Sequence of chain 1.B:
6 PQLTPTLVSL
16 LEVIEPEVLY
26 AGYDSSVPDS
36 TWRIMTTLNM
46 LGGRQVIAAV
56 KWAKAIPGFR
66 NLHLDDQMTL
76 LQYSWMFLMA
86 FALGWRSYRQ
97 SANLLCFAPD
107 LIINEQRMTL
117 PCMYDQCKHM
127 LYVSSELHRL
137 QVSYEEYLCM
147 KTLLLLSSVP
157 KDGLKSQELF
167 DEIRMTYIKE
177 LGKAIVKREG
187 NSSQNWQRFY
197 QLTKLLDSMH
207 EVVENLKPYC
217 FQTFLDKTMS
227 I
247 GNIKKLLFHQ

Sequence of chain 2.B:
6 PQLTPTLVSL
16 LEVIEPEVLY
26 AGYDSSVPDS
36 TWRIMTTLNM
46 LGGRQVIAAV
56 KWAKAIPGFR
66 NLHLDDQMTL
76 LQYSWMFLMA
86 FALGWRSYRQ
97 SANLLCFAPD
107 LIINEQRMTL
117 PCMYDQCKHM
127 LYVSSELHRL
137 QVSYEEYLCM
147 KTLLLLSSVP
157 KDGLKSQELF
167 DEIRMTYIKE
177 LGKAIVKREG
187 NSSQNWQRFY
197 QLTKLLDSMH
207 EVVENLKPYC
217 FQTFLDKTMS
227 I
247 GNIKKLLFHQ

A protein and the small-molecule ligand that binds it are described below.
Small molecule (SMILES): CC#C[C@]1(O)CC[C@H]2[C@@H]3CCC4=CC(=O)CCC4=C3[C@@H](c3ccc(N(C)C)cc3)C[C@@]21C

Binding-site contacts:
Ligand atom O30 contacts residue GLN50 of chain 2.B at 2.9 Å (h-bond).
Ligand atom C32 contacts residue GLN122 of chain 2.B at 3.9 Å.
Ligand atom C32 contacts residue LEU43 of chain 2.B at 3.6 Å (hydrophobic).
Ligand atom O30 contacts residue ARG91 of chain 2.B at 2.8 Å (salt-bridge).
Ligand atom C30 contacts residue MET40 of chain 2.B at 4.0 Å (hydrophobic).
Ligand atom C3 contacts residue MET84 of chain 2.B at 3.9 Å (hydrophobic).
Ligand atom C32 contacts residue MET126 of chain 2.B at 3.9 Å (hydrophobic).
Ligand atom O3 contacts residue GLN122 of chain 2.B at 2.8 Å (h-bond).
Ligand atom C2 contacts residue PHE103 of chain 2.B at 3.8 Å (hydrophobic).
Ligand atom C18 contacts residue LEU43 of chain 2.B at 3.9 Å (hydrophobic).
Ligand atom C6 contacts residue PHE103 of chain 2.B at 3.9 Å (hydrophobic).
Ligand atom C17 contacts residue GLN122 of chain 2.B at 3.6 Å.
Ligand atom C26 contacts residue MET84 of chain 2.B at 3.9 Å (hydrophobic).
Ligand atom C25 contacts residue TRP80 of chain 2.B at 3.3 Å (hydrophobic).
Ligand atom C15 contacts residue LEU212 of chain 2.B at 3.9 Å (hydrophobic).
Ligand atom C1 contacts residue GLN50 of chain 2.B at 3.4 Å.
Ligand atom C30 contacts residue MET126 of chain 2.B at 3.8 Å (hydrophobic).
Ligand atom C26 contacts residue TRP80 of chain 2.B at 3.8 Å (hydrophobic).
Ligand atom C2 contacts residue GLN50 of chain 2.B at 3.0 Å.
Ligand atom C30 contacts residue GLN122 of chain 2.B at 3.8 Å.
Ligand atom C16 contacts residue LEU212 of chain 2.B at 3.9 Å (hydrophobic).
Ligand atom C31 contacts residue GLN122 of chain 2.B at 3.6 Å.
Ligand atom C14 contacts residue LEU43 of chain 2.B at 3.9 Å (hydrophobic).
Ligand atom O3 contacts residue MET40 of chain 2.B at 3.5 Å.
Ligand atom C32 contacts residue PHE103 of chain 2.B at 3.7 Å (hydrophobic).
Ligand atom C19 contacts residue CYS216 of chain 2.B at 3.5 Å (hydrophobic).
Ligand atom C26 contacts residue GLY47 of chain 2.B at 3.6 Å.
Ligand atom C3 contacts residue PHE103 of chain 2.B at 3.9 Å (hydrophobic).
Ligand atom C31 contacts residue MET40 of chain 2.B at 3.8 Å (hydrophobic).
Ligand atom O30 contacts residue PHE103 of chain 2.B at 3.8 Å.
Ligand atom O3 contacts residue TYR215 of chain 2.B at 3.8 Å.
Ligand atom C6 contacts residue LEU43 of chain 2.B at 3.8 Å (hydrophobic).
Ligand atom C23 contacts residue ASN44 of chain 2.B at 3.4 Å.
Ligand atom C4 contacts residue PHE103 of chain 2.B at 3.9 Å (hydrophobic).
Ligand atom C3 contacts residue GLN50 of chain 2.B at 3.8 Å.
Ligand atom C29 contacts residue CYS216 of chain 2.B at 3.7 Å (hydrophobic).
Ligand atom C8 contacts residue MET81 of chain 2.B at 3.9 Å (hydrophobic).
Ligand atom C22 contacts residue ASN44 of chain 2.B at 3.7 Å.
Ligand atom C2 contacts residue ARG91 of chain 2.B at 4.0 Å.
Ligand atom C25 contacts residue GLY47 of chain 2.B at 3.7 Å.